Sequence of chain 7.KB:
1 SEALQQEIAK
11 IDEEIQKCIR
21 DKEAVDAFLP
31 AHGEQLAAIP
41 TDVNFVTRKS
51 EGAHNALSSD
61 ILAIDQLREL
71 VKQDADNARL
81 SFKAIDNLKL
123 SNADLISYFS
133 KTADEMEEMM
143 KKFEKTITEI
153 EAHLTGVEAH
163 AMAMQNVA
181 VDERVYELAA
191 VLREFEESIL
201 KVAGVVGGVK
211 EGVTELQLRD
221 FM

Binding-site contacts:
Ligand atom CG1 contacts residue TYR141 of chain 7.PB at 3.8 Å (hydrophobic).
Ligand atom C contacts residue HIS1126 of chain 7.MA at 4.0 Å.
Ligand atom CD2 contacts residue HIS1126 of chain 7.MA at 3.4 Å.
Ligand atom O contacts residue VAL1202 of chain 7.MA at 3.2 Å.
Ligand atom CD1 contacts residue THR1121 of chain 7.MA at 3.0 Å.
Ligand atom CD2 contacts residue LEU1129 of chain 7.MA at 4.2 Å (hydrophobic).
Ligand atom CZ contacts residue ASP182 of chain 7.KB at 4.0 Å.
Ligand atom CD1 contacts residue PHE1125 of chain 7.MA at 3.6 Å (hydrophobic).
Ligand atom SD contacts residue ASN1072 of chain 7.MA at 3.7 Å.
Ligand atom CD2 contacts residue THR1121 of chain 7.MA at 4.3 Å.
Ligand atom CD2 contacts residue ALA1120 of chain 7.MA at 3.5 Å (hydrophobic).
Ligand atom CZ contacts residue ASN1072 of chain 7.MA at 3.5 Å.
Ligand atom CE1 contacts residue ASN1072 of chain 7.MA at 3.3 Å.
Ligand atom OH contacts residue ASP182 of chain 7.KB at 3.3 Å (salt-bridge).
Ligand atom CD1 contacts residue ASN1122 of chain 7.MA at 4.3 Å.
Ligand atom CD2 contacts residue PHE1125 of chain 7.MA at 4.2 Å (hydrophobic).
Ligand atom OH contacts residue ASN1072 of chain 7.MA at 3.1 Å (h-bond).
Ligand atom O contacts residue HIS1126 of chain 7.MA at 3.3 Å (h-bond).
Ligand atom OH contacts residue GLU183 of chain 7.KB at 4.0 Å.
Ligand atom C contacts residue VAL1202 of chain 7.MA at 4.2 Å (hydrophobic).
Ligand atom CD1 contacts residue GLN1063 of chain 7.MA at 3.8 Å.
Ligand atom CD2 contacts residue GLN1063 of chain 7.MA at 3.6 Å.
Ligand atom CG2 contacts residue GLN1063 of chain 7.MA at 3.3 Å.
Ligand atom CD1 contacts residue ASN1072 of chain 7.MA at 4.0 Å.
Ligand atom C contacts residue GLN1063 of chain 7.MA at 3.9 Å.
Ligand atom CB contacts residue THR1121 of chain 7.MA at 3.3 Å.
Ligand atom CD1 contacts residue TYR141 of chain 7.PB at 3.4 Å (hydrophobic).
Ligand atom CG contacts residue HIS1126 of chain 7.MA at 4.3 Å.
Ligand atom CE1 contacts residue THR1121 of chain 7.MA at 3.9 Å.
Ligand atom CG contacts residue ASN1072 of chain 7.MA at 4.2 Å.
Ligand atom OH contacts residue HIS1068 of chain 7.MA at 3.8 Å.
Ligand atom OH contacts residue GLN1063 of chain 7.MA at 3.7 Å.
Ligand atom CD2 contacts residue THR1121 of chain 7.MA at 4.0 Å.
Ligand atom CZ contacts residue GLN1063 of chain 7.MA at 4.1 Å.
Ligand atom CE2 contacts residue ASP182 of chain 7.KB at 4.1 Å.
Ligand atom CE2 contacts residue GLN1063 of chain 7.MA at 3.3 Å.
Ligand atom CG contacts residue THR1121 of chain 7.MA at 3.3 Å.
Ligand atom CA contacts residue GLN1063 of chain 7.MA at 4.3 Å.
Ligand atom O contacts residue GLN1063 of chain 7.MA at 2.9 Å (h-bond).
Ligand atom O contacts residue THR1121 of chain 7.MA at 4.0 Å.

Sequence of chain 7.PB:
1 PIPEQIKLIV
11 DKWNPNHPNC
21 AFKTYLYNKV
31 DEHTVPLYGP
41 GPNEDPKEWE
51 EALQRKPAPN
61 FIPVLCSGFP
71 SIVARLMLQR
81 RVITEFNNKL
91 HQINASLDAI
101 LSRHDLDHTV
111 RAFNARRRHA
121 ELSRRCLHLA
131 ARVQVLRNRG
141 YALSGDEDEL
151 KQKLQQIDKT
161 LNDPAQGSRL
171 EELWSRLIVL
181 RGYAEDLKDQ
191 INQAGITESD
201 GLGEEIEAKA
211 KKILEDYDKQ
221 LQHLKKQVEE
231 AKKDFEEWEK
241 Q

This small molecule binds to this protein.
Small molecule (SMILES): CC[C@H](C)[C@H](N)C(=O)N[C@@H](CC(C)C)C(=O)N1CCC[C@H]1C(=O)N[C@@H](CCSC)C(=O)N[C@@H](Cc1ccc(O)cc1)C(=O)N[C@@H](CCCCN)C(=O)N[C@@H](CC(C)C)C(=O)N[C@@H](CO)C(=O)N1CCC[C@H]1C=O

Sequence of chain 7.MA:
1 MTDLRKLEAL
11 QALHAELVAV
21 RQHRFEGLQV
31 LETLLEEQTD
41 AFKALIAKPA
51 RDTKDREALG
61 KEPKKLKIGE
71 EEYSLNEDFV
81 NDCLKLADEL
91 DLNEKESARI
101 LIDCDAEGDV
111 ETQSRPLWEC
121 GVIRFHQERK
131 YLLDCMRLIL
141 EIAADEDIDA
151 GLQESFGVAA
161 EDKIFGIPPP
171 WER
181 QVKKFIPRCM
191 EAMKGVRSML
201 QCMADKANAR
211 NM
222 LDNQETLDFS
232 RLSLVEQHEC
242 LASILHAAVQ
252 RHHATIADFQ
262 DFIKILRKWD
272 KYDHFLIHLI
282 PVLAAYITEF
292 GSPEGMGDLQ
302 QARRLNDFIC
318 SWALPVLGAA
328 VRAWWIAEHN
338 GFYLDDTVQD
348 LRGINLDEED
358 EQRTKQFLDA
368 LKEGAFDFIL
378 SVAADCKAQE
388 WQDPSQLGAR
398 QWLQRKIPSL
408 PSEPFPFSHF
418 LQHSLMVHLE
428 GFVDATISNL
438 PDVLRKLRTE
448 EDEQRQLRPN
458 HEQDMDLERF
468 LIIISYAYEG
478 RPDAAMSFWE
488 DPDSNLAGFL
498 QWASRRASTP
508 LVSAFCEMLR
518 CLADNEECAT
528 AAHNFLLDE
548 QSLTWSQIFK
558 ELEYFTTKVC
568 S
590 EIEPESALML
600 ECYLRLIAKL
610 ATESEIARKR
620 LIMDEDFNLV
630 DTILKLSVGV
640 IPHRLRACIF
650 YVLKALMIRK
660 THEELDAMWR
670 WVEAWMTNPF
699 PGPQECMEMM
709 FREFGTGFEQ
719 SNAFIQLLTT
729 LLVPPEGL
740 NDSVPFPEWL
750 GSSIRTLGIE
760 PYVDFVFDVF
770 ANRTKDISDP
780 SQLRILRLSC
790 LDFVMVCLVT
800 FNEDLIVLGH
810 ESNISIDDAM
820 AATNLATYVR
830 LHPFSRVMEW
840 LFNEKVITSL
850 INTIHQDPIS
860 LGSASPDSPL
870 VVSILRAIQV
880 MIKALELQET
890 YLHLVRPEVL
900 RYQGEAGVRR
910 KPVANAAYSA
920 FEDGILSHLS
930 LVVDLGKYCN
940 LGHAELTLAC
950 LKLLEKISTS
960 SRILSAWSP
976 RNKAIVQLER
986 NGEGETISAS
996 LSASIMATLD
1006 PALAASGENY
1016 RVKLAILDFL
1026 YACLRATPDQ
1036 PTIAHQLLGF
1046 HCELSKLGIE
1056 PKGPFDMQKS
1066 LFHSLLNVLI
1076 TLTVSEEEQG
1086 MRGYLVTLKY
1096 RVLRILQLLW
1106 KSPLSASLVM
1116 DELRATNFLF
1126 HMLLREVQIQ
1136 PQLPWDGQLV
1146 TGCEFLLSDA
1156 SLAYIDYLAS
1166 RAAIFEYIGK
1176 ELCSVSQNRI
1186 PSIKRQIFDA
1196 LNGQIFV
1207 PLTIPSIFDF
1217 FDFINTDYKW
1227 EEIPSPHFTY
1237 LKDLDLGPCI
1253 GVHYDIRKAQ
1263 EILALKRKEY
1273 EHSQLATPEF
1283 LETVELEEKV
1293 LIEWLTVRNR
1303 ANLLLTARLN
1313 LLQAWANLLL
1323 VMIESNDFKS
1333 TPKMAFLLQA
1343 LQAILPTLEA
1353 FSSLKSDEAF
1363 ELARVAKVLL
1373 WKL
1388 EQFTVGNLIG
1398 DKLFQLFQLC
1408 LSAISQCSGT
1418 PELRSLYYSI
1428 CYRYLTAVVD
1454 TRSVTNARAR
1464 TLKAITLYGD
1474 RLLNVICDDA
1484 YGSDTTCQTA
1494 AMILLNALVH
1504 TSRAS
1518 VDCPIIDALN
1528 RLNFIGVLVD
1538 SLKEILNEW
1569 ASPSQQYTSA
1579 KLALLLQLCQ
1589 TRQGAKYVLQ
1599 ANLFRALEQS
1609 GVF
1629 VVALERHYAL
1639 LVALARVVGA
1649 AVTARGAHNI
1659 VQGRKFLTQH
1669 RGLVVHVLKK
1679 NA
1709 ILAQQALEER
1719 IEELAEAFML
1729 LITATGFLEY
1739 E